Sequence of chain 1.A:
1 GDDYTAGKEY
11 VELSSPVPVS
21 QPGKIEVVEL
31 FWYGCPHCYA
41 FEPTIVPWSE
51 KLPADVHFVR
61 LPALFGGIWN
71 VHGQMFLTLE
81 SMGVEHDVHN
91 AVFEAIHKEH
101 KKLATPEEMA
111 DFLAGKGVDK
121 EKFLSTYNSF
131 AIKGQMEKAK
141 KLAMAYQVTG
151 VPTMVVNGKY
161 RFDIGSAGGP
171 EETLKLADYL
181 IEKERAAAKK

Binding-site contacts:
Ligand atom CAF contacts residue LEU61 of chain 1.A at 4.3 Å (hydrophobic).
Ligand atom CAG contacts residue SER20 of chain 1.A at 4.3 Å.
Ligand atom CAA contacts residue LYS138 of chain 1.A at 3.9 Å.
Ligand atom CAA contacts residue ALA139 of chain 1.A at 3.9 Å (hydrophobic).
Ligand atom CAD contacts residue GLN135 of chain 1.A at 4.0 Å.
Ligand atom SAK contacts residue VAL59 of chain 1.A at 3.9 Å.
Ligand atom NAO contacts residue GLU26 of chain 1.A at 3.5 Å (salt-bridge).
Ligand atom NAI contacts residue LEU142 of chain 1.A at 3.5 Å.
Ligand atom CAN contacts residue SER20 of chain 1.A at 4.5 Å.
Ligand atom CAL contacts residue LYS138 of chain 1.A at 4.5 Å.
Ligand atom NAO contacts residue TYR146 of chain 1.A at 3.5 Å (h-bond).
Ligand atom NAB contacts residue LEU142 of chain 1.A at 4.4 Å.
Ligand atom NAJ contacts residue LEU142 of chain 1.A at 3.7 Å.
Ligand atom CAC contacts residue LEU77 of chain 1.A at 3.9 Å (hydrophobic).
Ligand atom NAB contacts residue GLU26 of chain 1.A at 2.7 Å (salt-bridge).
Ligand atom CAG contacts residue LEU142 of chain 1.A at 3.6 Å (hydrophobic).
Ligand atom CAC contacts residue GLN135 of chain 1.A at 3.6 Å.
Ligand atom CAN contacts residue LEU142 of chain 1.A at 3.9 Å (hydrophobic).
Ligand atom NAJ contacts residue LYS138 of chain 1.A at 3.4 Å (salt-bridge).
Ligand atom SAK contacts residue LEU61 of chain 1.A at 4.3 Å.
Ligand atom NAI contacts residue SER20 of chain 1.A at 3.5 Å (h-bond).
Ligand atom NAO contacts residue LEU142 of chain 1.A at 3.8 Å.
Ligand atom CAG contacts residue TYR146 of chain 1.A at 3.3 Å (hydrophobic).
Ligand atom NAB contacts residue LEU61 of chain 1.A at 4.3 Å.
Ligand atom CAM contacts residue LEU61 of chain 1.A at 4.2 Å (hydrophobic).
Ligand atom CAE contacts residue GLN135 of chain 1.A at 3.7 Å.
Ligand atom CAE contacts residue LEU61 of chain 1.A at 3.8 Å (hydrophobic).
Ligand atom CAF contacts residue VAL59 of chain 1.A at 4.2 Å (hydrophobic).
Ligand atom CAA contacts residue LEU61 of chain 1.A at 4.0 Å (hydrophobic).
Ligand atom CAG contacts residue GLU26 of chain 1.A at 3.7 Å.
Ligand atom CAA contacts residue LEU142 of chain 1.A at 3.8 Å (hydrophobic).
Ligand atom CAC contacts residue LEU61 of chain 1.A at 4.0 Å (hydrophobic).
Ligand atom NAB contacts residue TYR146 of chain 1.A at 3.0 Å (h-bond).
Ligand atom NAB contacts residue VAL28 of chain 1.A at 3.6 Å.
Ligand atom CAG contacts residue LYS138 of chain 1.A at 4.5 Å.
Ligand atom NAI contacts residue LYS138 of chain 1.A at 3.3 Å (salt-bridge).
Ligand atom CAD contacts residue LEU61 of chain 1.A at 4.2 Å (hydrophobic).
Ligand atom CAE contacts residue LYS138 of chain 1.A at 4.5 Å.
Ligand atom CAL contacts residue LEU61 of chain 1.A at 3.8 Å (hydrophobic).
Ligand atom NAJ contacts residue SER20 of chain 1.A at 3.6 Å.

This small molecule binds to this protein.
Small molecule (SMILES): Cc1ccccc1CSc1nncn1N